Sequence of chain 1.D:
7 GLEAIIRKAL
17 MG

This small molecule binds to this protein.
Small molecule (SMILES): COCCOCc1cc(F)ccc1CNC(=O)c1cc(C(=O)Nc2ccc(C(F)(F)F)cc2C)c(Cl)cc1F

Sequence of chain 1.B:
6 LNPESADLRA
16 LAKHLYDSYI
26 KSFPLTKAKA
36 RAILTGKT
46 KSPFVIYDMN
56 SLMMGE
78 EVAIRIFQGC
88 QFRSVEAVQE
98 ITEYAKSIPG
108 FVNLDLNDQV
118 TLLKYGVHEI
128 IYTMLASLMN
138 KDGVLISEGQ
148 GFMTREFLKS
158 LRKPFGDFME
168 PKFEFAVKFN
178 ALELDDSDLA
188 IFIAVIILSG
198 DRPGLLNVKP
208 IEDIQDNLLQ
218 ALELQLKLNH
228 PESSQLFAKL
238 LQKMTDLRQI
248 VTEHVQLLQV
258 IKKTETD

Binding-site contacts:
Ligand atom C4 contacts residue PHE165 of chain 1.B at 3.4 Å (hydrophobic).
Ligand atom C3 contacts residue GLN88 of chain 1.B at 3.6 Å.
Ligand atom C9 contacts residue GLN88 of chain 1.B at 3.2 Å.
Ligand atom C31 contacts residue LEU132 of chain 1.B at 3.5 Å (hydrophobic).
Ligand atom C15 contacts residue SER91 of chain 1.B at 3.1 Å.
Ligand atom F24 contacts residue LEU255 of chain 1.B at 3.6 Å.
Ligand atom C1 contacts residue TYR129 of chain 1.B at 3.4 Å (hydrophobic).
Ligand atom F24 contacts residue GLN88 of chain 1.B at 2.3 Å.
Ligand atom N27 contacts residue CYS87 of chain 1.B at 3.1 Å (h-bond).
Ligand atom C19 contacts residue LEU255 of chain 1.B at 3.5 Å (hydrophobic).
Ligand atom C5 contacts residue GLN88 of chain 1.B at 3.3 Å.
Ligand atom C26 contacts residue CYS87 of chain 1.B at 3.1 Å (hydrophobic).
Ligand atom F16 contacts residue LEU8 of chain 1.D at 3.3 Å.
Ligand atom C32 contacts residue LEU132 of chain 1.B at 3.6 Å (hydrophobic).
Ligand atom C1 contacts residue SER91 of chain 1.B at 3.2 Å.
Ligand atom C4 contacts residue CYS87 of chain 1.B at 2.8 Å (hydrophobic).
Ligand atom F16 contacts residue ILE11 of chain 1.D at 2.9 Å.
Ligand atom C9 contacts residue LEU255 of chain 1.B at 3.6 Å (hydrophobic).
Ligand atom O23 contacts residue HIS125 of chain 1.B at 2.6 Å (h-bond).
Ligand atom C4 contacts residue GLN88 of chain 1.B at 3.4 Å.
Ligand atom N8 contacts residue GLN88 of chain 1.B at 2.9 Å (h-bond).
Ligand atom O39 contacts residue TYR129 of chain 1.B at 2.7 Å (h-bond).
Ligand atom F38 contacts residue LEU135 of chain 1.B at 3.1 Å.
Ligand atom C30 contacts residue ARG90 of chain 1.B at 3.5 Å.
Ligand atom C2 contacts residue TYR129 of chain 1.B at 3.6 Å (hydrophobic).
Ligand atom C31 contacts residue ARG90 of chain 1.B at 3.4 Å.
Ligand atom C26 contacts residue TYR129 of chain 1.B at 3.5 Å (hydrophobic).
Ligand atom C29 contacts residue ARG90 of chain 1.B at 3.4 Å.
Ligand atom C3 contacts residue PHE165 of chain 1.B at 3.6 Å (hydrophobic).
Ligand atom F24 contacts residue PHE84 of chain 1.B at 3.3 Å.
Ligand atom C14 contacts residue SER91 of chain 1.B at 3.5 Å.
Ligand atom O39 contacts residue ILE128 of chain 1.B at 3.6 Å.
Ligand atom C2 contacts residue CYS87 of chain 1.B at 2.7 Å (hydrophobic).
Ligand atom O23 contacts residue HIS251 of chain 1.B at 3.0 Å (h-bond).
Ligand atom C10 contacts residue GLN88 of chain 1.B at 3.1 Å.
Ligand atom F36 contacts residue ARG90 of chain 1.B at 3.2 Å.
Ligand atom C15 contacts residue GLN88 of chain 1.B at 3.2 Å.
Ligand atom C7 contacts residue SER91 of chain 1.B at 3.5 Å.
Ligand atom F16 contacts residue VAL95 of chain 1.B at 3.5 Å.
Ligand atom C3 contacts residue CYS87 of chain 1.B at 1.7 Å (hydrophobic).